Sequence of chain 1.A:
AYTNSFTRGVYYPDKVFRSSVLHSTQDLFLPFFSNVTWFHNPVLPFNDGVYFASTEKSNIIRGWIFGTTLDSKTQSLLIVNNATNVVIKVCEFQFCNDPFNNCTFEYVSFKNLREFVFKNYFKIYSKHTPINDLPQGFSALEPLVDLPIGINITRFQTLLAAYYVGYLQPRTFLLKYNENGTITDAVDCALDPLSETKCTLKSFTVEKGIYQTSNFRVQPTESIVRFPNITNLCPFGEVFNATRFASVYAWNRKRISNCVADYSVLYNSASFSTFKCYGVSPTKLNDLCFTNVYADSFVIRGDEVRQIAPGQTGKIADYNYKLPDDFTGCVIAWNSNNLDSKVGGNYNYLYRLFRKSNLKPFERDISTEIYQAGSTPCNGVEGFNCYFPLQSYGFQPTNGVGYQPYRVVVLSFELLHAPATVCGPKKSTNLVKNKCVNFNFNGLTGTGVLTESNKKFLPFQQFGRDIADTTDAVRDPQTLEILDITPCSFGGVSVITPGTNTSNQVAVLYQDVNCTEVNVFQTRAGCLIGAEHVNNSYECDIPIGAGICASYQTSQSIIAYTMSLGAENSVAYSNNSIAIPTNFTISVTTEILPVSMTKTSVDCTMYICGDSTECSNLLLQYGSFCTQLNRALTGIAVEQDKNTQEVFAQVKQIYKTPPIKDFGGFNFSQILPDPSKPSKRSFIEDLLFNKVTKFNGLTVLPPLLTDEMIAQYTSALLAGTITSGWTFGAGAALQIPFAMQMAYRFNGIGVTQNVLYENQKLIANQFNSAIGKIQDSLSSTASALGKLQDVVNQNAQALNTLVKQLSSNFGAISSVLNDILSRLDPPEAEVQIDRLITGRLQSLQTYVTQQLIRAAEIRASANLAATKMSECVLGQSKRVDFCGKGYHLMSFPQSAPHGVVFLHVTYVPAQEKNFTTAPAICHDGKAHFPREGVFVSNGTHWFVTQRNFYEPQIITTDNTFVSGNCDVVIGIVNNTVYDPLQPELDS

Binding-site contacts:
Ligand atom C5 contacts residue ASN709 of chain 1.B at 3.7 Å.
Ligand atom C8 contacts residue ILE1130 of chain 1.B at 3.8 Å (hydrophobic).
Ligand atom N2 contacts residue ASN709 of chain 1.B at 2.8 Å (h-bond).
Ligand atom C8 contacts residue GLY1131 of chain 1.B at 4.4 Å.
Ligand atom O5 contacts residue ASN709 of chain 1.B at 2.4 Å (h-bond).
Ligand atom O7 contacts residue ASN709 of chain 1.B at 4.1 Å.
Ligand atom C3 contacts residue ASN709 of chain 1.B at 3.8 Å.
Ligand atom C4 contacts residue ASN709 of chain 1.B at 4.2 Å.
Ligand atom C7 contacts residue ASN709 of chain 1.B at 3.7 Å.
Ligand atom C2 contacts residue ASN709 of chain 1.B at 2.4 Å.
Ligand atom O5 contacts residue ASP796 of chain 1.A at 4.2 Å.
Ligand atom C1 contacts residue ASN709 of chain 1.B at 1.4 Å.

Sequence of chain 1.B:
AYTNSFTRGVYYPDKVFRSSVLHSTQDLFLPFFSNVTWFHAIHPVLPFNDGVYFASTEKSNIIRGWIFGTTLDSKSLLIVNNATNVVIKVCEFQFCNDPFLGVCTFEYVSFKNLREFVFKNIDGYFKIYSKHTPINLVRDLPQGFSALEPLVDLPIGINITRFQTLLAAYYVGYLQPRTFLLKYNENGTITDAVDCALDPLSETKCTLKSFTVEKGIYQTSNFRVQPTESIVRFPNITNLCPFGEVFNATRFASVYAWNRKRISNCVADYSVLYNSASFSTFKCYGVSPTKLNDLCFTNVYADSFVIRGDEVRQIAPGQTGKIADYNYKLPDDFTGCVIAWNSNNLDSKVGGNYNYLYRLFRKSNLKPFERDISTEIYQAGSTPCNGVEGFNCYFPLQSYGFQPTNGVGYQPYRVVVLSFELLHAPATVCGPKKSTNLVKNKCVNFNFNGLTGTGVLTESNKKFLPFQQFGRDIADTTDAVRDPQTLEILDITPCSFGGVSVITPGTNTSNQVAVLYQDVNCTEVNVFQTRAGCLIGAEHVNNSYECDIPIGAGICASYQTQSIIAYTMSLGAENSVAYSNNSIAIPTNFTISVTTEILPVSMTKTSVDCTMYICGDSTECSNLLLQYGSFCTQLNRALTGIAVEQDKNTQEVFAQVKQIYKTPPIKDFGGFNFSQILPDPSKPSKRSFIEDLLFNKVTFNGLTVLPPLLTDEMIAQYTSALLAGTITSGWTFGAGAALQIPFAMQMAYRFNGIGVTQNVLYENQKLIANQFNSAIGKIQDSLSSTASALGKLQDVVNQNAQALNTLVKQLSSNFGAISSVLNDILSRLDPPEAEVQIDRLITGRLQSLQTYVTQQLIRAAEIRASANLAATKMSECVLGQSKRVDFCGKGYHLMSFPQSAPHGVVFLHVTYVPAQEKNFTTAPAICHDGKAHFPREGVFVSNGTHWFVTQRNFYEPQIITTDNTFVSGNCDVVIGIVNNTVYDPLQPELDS

The protein below binds the small molecule below.
Small molecule (SMILES): CC(=O)N[C@@H]1[C@@H](O)[C@H](O)[C@@H](CO)O[C@H]1O